Sequence of chain 1.A:
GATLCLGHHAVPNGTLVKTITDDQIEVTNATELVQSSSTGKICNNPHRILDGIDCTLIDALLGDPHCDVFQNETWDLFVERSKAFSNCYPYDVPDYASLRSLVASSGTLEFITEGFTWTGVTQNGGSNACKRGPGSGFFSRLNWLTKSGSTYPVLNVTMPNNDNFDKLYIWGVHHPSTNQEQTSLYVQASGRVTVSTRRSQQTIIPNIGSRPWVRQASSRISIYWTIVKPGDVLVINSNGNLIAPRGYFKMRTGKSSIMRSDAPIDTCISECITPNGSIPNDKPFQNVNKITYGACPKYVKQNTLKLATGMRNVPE

The small molecule below binds the protein below.
Small molecule (SMILES): CC(=O)N[C@H]1[C@H](O[C@H]2[C@H](O)[C@@H](NC(C)=O)CO[C@@H]2CO)O[C@H](CO)[C@@H](O[C@@H]2O[C@H](CO)[C@@H](O)[C@H](O[C@H]3O[C@H](CO)[C@@H](O)[C@H](O)[C@@H]3O)[C@@H]2O)[C@@H]1O

Binding-site contacts:
Ligand atom O7 contacts residue ASN159 of chain 1.A at 3.5 Å (h-bond).
Ligand atom C1 contacts residue ASN159 of chain 1.A at 1.4 Å.
Ligand atom O6 contacts residue THR161 of chain 1.A at 3.6 Å.
Ligand atom C3 contacts residue ASN159 of chain 1.A at 3.8 Å.
Ligand atom C6 contacts residue VAL238 of chain 1.A at 4.1 Å (hydrophobic).
Ligand atom C8 contacts residue THR161 of chain 1.A at 4.5 Å.
Ligand atom N2 contacts residue ASN159 of chain 1.A at 3.1 Å (h-bond).
Ligand atom C5 contacts residue ASN159 of chain 1.A at 3.6 Å.
Ligand atom O5 contacts residue ASN159 of chain 1.A at 2.3 Å (h-bond).
Ligand atom C6 contacts residue THR161 of chain 1.A at 4.0 Å.
Ligand atom C4 contacts residue ASN159 of chain 1.A at 4.2 Å.
Ligand atom C7 contacts residue ASN159 of chain 1.A at 3.5 Å.
Ligand atom C2 contacts residue ASN159 of chain 1.A at 2.5 Å.